This small molecule binds to this protein.
Small molecule (SMILES): N[C@@]1(O)CC=C([N+](=O)[O-])C=C1C(=O)O

Sequence of chain 1.B:
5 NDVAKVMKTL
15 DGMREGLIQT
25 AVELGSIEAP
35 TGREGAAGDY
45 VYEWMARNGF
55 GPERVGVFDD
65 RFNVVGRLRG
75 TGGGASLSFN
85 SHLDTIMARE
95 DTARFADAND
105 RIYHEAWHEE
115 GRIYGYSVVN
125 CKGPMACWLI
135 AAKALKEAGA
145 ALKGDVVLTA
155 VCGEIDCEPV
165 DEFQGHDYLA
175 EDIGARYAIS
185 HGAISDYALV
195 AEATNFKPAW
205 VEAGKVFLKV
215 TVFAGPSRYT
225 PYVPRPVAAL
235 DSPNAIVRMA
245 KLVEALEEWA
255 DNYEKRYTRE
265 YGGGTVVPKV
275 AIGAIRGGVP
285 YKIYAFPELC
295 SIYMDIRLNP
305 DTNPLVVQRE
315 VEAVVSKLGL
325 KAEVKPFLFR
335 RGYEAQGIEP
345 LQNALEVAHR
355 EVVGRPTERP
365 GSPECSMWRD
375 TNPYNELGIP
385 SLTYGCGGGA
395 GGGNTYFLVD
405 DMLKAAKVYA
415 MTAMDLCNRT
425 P

Binding-site contacts:
Ligand atom C05 contacts residue TYR223 of chain 1.B at 3.7 Å (hydrophobic).
Ligand atom O14 contacts residue GLU196 of chain 1.A at 3.7 Å.
Ligand atom O12 contacts residue ARG373 of chain 1.A at 2.7 Å (salt-bridge).
Ligand atom O14 contacts residue GLU158 of chain 1.A at 2.7 Å (salt-bridge).
Ligand atom O12 contacts residue MET371 of chain 1.A at 3.6 Å.
Ligand atom C01 contacts residue GLU158 of chain 1.A at 3.8 Å.
Ligand atom O14 contacts residue HIS86 of chain 1.A at 3.6 Å (h-bond).
Ligand atom C10 contacts residue ZN1 of chain 1.I at 3.2 Å.
Ligand atom C06 contacts residue ASN124 of chain 1.A at 3.6 Å.
Ligand atom C01 contacts residue ZN1 of chain 1.I at 3.7 Å.
Ligand atom O14 contacts residue ASN124 of chain 1.A at 3.4 Å (h-bond).
Ligand atom C05 contacts residue GLY395 of chain 1.A at 3.9 Å.
Ligand atom N13 contacts residue TRP372 of chain 1.A at 3.3 Å (h-bond).
Ligand atom C03 contacts residue TYR223 of chain 1.B at 3.7 Å (hydrophobic).
Ligand atom C01 contacts residue TYR223 of chain 1.B at 3.8 Å (hydrophobic).
Ligand atom O11 contacts residue ASN124 of chain 1.A at 2.2 Å (h-bond).
Ligand atom O12 contacts residue ZN1 of chain 1.I at 3.9 Å.
Ligand atom C04 contacts residue TYR223 of chain 1.B at 3.6 Å (hydrophobic).
Ligand atom N07 contacts residue GLY395 of chain 1.A at 3.7 Å.
Ligand atom O09 contacts residue TYR288 of chain 1.B at 3.7 Å.
Ligand atom N13 contacts residue GLU158 of chain 1.A at 3.6 Å (salt-bridge).
Ligand atom C01 contacts residue ASN124 of chain 1.A at 4.0 Å.
Ligand atom O08 contacts residue GLY395 of chain 1.A at 3.4 Å.
Ligand atom O09 contacts residue TYR223 of chain 1.B at 2.9 Å.
Ligand atom N13 contacts residue TYR223 of chain 1.B at 3.2 Å (h-bond).
Ligand atom O08 contacts residue ILE90 of chain 1.A at 2.9 Å.
Ligand atom O11 contacts residue ZN1 of chain 1.I at 2.6 Å.
Ligand atom C02 contacts residue TYR223 of chain 1.B at 3.7 Å (hydrophobic).
Ligand atom C06 contacts residue ZN1 of chain 1.I at 3.9 Å.
Ligand atom N07 contacts residue ILE90 of chain 1.A at 3.7 Å.
Ligand atom C05 contacts residue ASN124 of chain 1.A at 3.5 Å.
Ligand atom O11 contacts residue GLU196 of chain 1.A at 3.5 Å (salt-bridge).
Ligand atom N07 contacts residue TYR223 of chain 1.B at 3.7 Å.
Ligand atom C02 contacts residue ASP160 of chain 1.A at 3.6 Å.
Ligand atom O14 contacts residue ZN1 of chain 1.I at 2.4 Å.
Ligand atom C10 contacts residue ASN124 of chain 1.A at 3.4 Å.
Ligand atom C04 contacts residue ILE90 of chain 1.A at 3.9 Å (hydrophobic).
Ligand atom O11 contacts residue ARG373 of chain 1.A at 3.9 Å.
Ligand atom C06 contacts residue TYR223 of chain 1.B at 3.7 Å (hydrophobic).
Ligand atom C10 contacts residue ARG373 of chain 1.A at 3.5 Å.

Sequence of chain 1.A:
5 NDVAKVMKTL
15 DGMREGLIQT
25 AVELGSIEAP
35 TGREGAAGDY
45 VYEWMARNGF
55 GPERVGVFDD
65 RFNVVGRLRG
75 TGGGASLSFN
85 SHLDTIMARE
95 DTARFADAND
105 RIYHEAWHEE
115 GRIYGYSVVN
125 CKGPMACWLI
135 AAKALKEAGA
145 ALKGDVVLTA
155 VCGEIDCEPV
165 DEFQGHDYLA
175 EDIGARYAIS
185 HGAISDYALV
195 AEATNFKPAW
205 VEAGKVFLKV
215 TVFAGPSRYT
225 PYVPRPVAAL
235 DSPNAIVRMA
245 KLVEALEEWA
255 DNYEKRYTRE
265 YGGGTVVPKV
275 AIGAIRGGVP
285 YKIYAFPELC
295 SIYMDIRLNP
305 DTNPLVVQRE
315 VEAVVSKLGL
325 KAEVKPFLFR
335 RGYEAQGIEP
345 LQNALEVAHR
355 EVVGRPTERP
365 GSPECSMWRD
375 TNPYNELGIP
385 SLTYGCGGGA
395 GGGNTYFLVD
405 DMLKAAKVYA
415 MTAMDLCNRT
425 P